Sequence of chain 1.C:
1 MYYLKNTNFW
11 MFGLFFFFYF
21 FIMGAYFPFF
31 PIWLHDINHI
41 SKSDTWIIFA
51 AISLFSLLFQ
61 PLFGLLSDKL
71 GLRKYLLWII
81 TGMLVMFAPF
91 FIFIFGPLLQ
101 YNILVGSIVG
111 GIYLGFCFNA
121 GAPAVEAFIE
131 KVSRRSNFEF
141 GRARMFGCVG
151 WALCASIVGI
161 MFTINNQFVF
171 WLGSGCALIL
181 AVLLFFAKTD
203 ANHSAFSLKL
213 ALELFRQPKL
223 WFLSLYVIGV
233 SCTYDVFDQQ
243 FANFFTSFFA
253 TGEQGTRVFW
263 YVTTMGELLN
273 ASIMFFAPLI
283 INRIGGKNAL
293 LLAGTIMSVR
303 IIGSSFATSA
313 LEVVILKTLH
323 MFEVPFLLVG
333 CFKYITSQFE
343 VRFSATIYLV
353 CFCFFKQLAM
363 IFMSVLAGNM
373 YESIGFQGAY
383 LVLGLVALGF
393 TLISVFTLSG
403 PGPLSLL

Binding-site contacts:
Ligand atom C6 contacts residue TRP151 of chain 1.C at 3.4 Å (hydrophobic).
Ligand atom C4 contacts residue BNG1 of chain 1.M at 3.8 Å.
Ligand atom S1 contacts residue LEU330 of chain 1.C at 4.0 Å.
Ligand atom O3 contacts residue GLU269 of chain 1.C at 2.4 Å (salt-bridge).
Ligand atom O6 contacts residue CYS148 of chain 1.C at 3.2 Å.
Ligand atom O4 contacts residue ASN272 of chain 1.C at 3.3 Å (h-bond).
Ligand atom C3 contacts residue GLU126 of chain 1.C at 3.9 Å.
Ligand atom O6 contacts residue PHE27 of chain 1.C at 3.0 Å.
Ligand atom O4 contacts residue GLU269 of chain 1.C at 2.7 Å (salt-bridge).
Ligand atom C2 contacts residue GLU126 of chain 1.C at 3.6 Å.
Ligand atom O5 contacts residue ARG144 of chain 1.C at 2.8 Å (salt-bridge).
Ligand atom C1 contacts residue ARG144 of chain 1.C at 3.9 Å.
Ligand atom C5 contacts residue ARG144 of chain 1.C at 3.7 Å.
Ligand atom C6 contacts residue PHE20 of chain 1.C at 3.8 Å (hydrophobic).
Ligand atom O2 contacts residue VAL326 of chain 1.C at 3.6 Å.
Ligand atom O3 contacts residue HIS322 of chain 1.C at 3.4 Å (h-bond).
Ligand atom O4 contacts residue BNG1 of chain 1.M at 2.6 Å (h-bond).
Ligand atom C2 contacts residue ARG144 of chain 1.C at 4.1 Å.
Ligand atom O2 contacts residue LEU330 of chain 1.C at 3.3 Å.
Ligand atom C4 contacts residue TRP151 of chain 1.C at 3.8 Å (hydrophobic).
Ligand atom O3 contacts residue GLU126 of chain 1.C at 2.9 Å (salt-bridge).
Ligand atom C2 contacts residue HIS322 of chain 1.C at 3.8 Å.
Ligand atom C5 contacts residue TRP151 of chain 1.C at 3.4 Å (hydrophobic).
Ligand atom C3 contacts residue HIS322 of chain 1.C at 4.0 Å.
Ligand atom C6 contacts residue ARG144 of chain 1.C at 3.4 Å.
Ligand atom C1 contacts residue ARG144 of chain 1.C at 3.5 Å.
Ligand atom O6 contacts residue GLY147 of chain 1.C at 3.5 Å.
Ligand atom C5 contacts residue MET23 of chain 1.C at 3.9 Å (hydrophobic).
Ligand atom O2 contacts residue GLU126 of chain 1.C at 2.2 Å (salt-bridge).
Ligand atom O2 contacts residue HIS322 of chain 1.C at 2.6 Å (h-bond).
Ligand atom O3 contacts residue BNG1 of chain 1.M at 3.3 Å.
Ligand atom C4 contacts residue GLU269 of chain 1.C at 3.4 Å.
Ligand atom O3 contacts residue TYR350 of chain 1.C at 3.6 Å.
Ligand atom O4 contacts residue CYS148 of chain 1.C at 3.5 Å (h-bond).
Ligand atom C3 contacts residue GLU269 of chain 1.C at 3.3 Å.
Ligand atom O6 contacts residue ARG144 of chain 1.C at 3.1 Å (salt-bridge).
Ligand atom O3 contacts residue ASN272 of chain 1.C at 3.5 Å (h-bond).
Ligand atom C6 contacts residue GLY147 of chain 1.C at 3.7 Å.
Ligand atom S1 contacts residue ARG144 of chain 1.C at 3.7 Å.
Ligand atom O2 contacts residue ARG144 of chain 1.C at 3.3 Å (salt-bridge).

A protein and the small-molecule ligand that binds it are described below.
Small molecule (SMILES): OC[C@H]1O[C@@H](S[C@@H]2O[C@H](CO)[C@H](O)[C@H](O)[C@H]2O)[C@H](O)[C@@H](O)[C@H]1O